This protein binds this small molecule.
Small molecule (SMILES): CC(=O)N[C@@H]1[C@@H](O)[C@H](O)[C@@H](CO)O[C@H]1O

Binding-site contacts:
Ligand atom O6 contacts residue LEU251 of chain 1.I at 3.8 Å.
Ligand atom O5 contacts residue ASN253 of chain 1.I at 2.4 Å (h-bond).
Ligand atom O3 contacts residue SER207 of chain 1.I at 3.8 Å.
Ligand atom C6 contacts residue LEU251 of chain 1.I at 3.8 Å (hydrophobic).
Ligand atom C4 contacts residue ASN253 of chain 1.I at 4.2 Å.
Ligand atom N2 contacts residue SER207 of chain 1.I at 3.0 Å (h-bond).
Ligand atom C7 contacts residue ASN253 of chain 1.I at 3.5 Å.
Ligand atom C1 contacts residue ASN253 of chain 1.I at 1.4 Å.
Ligand atom C8 contacts residue VAL205 of chain 1.I at 3.9 Å (hydrophobic).
Ligand atom C7 contacts residue SER207 of chain 1.I at 4.1 Å.
Ligand atom O7 contacts residue ASN253 of chain 1.I at 3.7 Å.
Ligand atom C8 contacts residue SER207 of chain 1.I at 4.3 Å.
Ligand atom C3 contacts residue SER207 of chain 1.I at 4.2 Å.
Ligand atom C2 contacts residue ASN253 of chain 1.I at 2.5 Å.
Ligand atom C3 contacts residue ASN253 of chain 1.I at 3.8 Å.
Ligand atom N2 contacts residue ASN253 of chain 1.I at 2.9 Å (h-bond).
Ligand atom C5 contacts residue ASN253 of chain 1.I at 3.7 Å.
Ligand atom C2 contacts residue SER207 of chain 1.I at 3.4 Å.

Sequence of chain 1.I:
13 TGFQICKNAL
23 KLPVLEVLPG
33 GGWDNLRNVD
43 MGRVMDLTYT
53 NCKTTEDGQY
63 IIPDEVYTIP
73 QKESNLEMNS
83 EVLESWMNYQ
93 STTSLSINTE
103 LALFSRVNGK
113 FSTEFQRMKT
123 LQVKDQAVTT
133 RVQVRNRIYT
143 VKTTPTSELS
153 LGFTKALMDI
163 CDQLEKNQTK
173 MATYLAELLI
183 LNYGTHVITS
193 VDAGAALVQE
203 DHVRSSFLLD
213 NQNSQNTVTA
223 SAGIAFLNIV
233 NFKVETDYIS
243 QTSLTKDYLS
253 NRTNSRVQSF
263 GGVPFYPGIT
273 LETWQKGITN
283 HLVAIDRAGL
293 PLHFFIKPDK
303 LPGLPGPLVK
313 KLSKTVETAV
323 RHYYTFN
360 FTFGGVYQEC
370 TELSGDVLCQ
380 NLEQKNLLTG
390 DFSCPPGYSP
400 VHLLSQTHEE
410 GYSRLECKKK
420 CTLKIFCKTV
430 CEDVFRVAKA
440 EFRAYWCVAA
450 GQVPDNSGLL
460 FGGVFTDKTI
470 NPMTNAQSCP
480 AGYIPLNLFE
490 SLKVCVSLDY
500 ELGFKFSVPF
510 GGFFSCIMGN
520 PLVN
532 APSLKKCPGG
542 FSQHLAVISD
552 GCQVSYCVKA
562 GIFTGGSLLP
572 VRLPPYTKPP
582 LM